Binding-site contacts:
Ligand atom O4 contacts residue PRO252 of chain 55.A at 4.0 Å.
Ligand atom C11 contacts residue TYR145 of chain 51.A at 3.7 Å (hydrophobic).
Ligand atom C11 contacts residue ARG143 of chain 51.A at 3.9 Å.
Ligand atom C8 contacts residue TYR145 of chain 51.A at 4.2 Å (hydrophobic).
Ligand atom C4 contacts residue TYR250 of chain 55.A at 4.2 Å (hydrophobic).
Ligand atom O4 contacts residue ASN251 of chain 55.A at 4.3 Å.
Ligand atom C4 contacts residue PRO252 of chain 55.A at 4.3 Å (hydrophobic).
Ligand atom O1A contacts residue ALA146 of chain 51.A at 3.2 Å.
Ligand atom O8 contacts residue TYR145 of chain 51.A at 4.2 Å.
Ligand atom C7 contacts residue TYR145 of chain 51.A at 3.9 Å (hydrophobic).
Ligand atom C1 contacts residue ALA146 of chain 51.A at 4.0 Å (hydrophobic).
Ligand atom C9 contacts residue ALA146 of chain 51.A at 4.4 Å (hydrophobic).
Ligand atom O4 contacts residue TYR145 of chain 51.A at 4.2 Å.
Ligand atom O1B contacts residue SER147 of chain 51.A at 2.7 Å (h-bond).
Ligand atom C11 contacts residue TYR250 of chain 55.A at 3.0 Å (hydrophobic).
Ligand atom C1 contacts residue SER147 of chain 51.A at 3.6 Å.
Ligand atom C10 contacts residue TYR145 of chain 51.A at 3.6 Å (hydrophobic).
Ligand atom C5 contacts residue TYR250 of chain 55.A at 4.3 Å (hydrophobic).
Ligand atom O1B contacts residue PRO252 of chain 55.A at 3.4 Å.
Ligand atom O1B contacts residue ALA146 of chain 51.A at 4.3 Å.
Ligand atom C5 contacts residue TYR145 of chain 51.A at 3.3 Å (hydrophobic).
Ligand atom O4 contacts residue TYR250 of chain 55.A at 3.0 Å.
Ligand atom C6 contacts residue TYR145 of chain 51.A at 3.4 Å (hydrophobic).
Ligand atom O1A contacts residue SER147 of chain 51.A at 3.1 Å (h-bond).
Ligand atom N5 contacts residue TYR250 of chain 55.A at 3.8 Å.
Ligand atom C4 contacts residue TYR145 of chain 51.A at 3.6 Å (hydrophobic).
Ligand atom C1 contacts residue PRO252 of chain 55.A at 4.1 Å (hydrophobic).
Ligand atom O9 contacts residue ALA146 of chain 51.A at 3.3 Å.
Ligand atom C6 contacts residue ALA146 of chain 51.A at 4.3 Å (hydrophobic).
Ligand atom C3 contacts residue PRO252 of chain 55.A at 4.4 Å (hydrophobic).
Ligand atom N5 contacts residue TYR145 of chain 51.A at 2.6 Å (h-bond).
Ligand atom C10 contacts residue TYR250 of chain 55.A at 2.8 Å (hydrophobic).
Ligand atom O10 contacts residue TYR250 of chain 55.A at 2.2 Å (h-bond).
Ligand atom O10 contacts residue ASN96 of chain 55.A at 4.2 Å.
Ligand atom C8 contacts residue ALA146 of chain 51.A at 4.4 Å (hydrophobic).

Sequence of chain 55.A:
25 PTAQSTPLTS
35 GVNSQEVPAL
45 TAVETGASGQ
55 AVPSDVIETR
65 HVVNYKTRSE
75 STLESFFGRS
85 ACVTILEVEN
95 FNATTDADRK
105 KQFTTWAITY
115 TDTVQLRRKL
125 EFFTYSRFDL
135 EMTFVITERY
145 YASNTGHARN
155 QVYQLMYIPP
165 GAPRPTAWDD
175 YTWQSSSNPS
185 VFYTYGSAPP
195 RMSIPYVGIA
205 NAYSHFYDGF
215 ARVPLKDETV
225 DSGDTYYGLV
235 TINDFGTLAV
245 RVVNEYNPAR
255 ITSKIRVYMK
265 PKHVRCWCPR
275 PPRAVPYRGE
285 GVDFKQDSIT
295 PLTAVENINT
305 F

Sequence of chain 51.A:
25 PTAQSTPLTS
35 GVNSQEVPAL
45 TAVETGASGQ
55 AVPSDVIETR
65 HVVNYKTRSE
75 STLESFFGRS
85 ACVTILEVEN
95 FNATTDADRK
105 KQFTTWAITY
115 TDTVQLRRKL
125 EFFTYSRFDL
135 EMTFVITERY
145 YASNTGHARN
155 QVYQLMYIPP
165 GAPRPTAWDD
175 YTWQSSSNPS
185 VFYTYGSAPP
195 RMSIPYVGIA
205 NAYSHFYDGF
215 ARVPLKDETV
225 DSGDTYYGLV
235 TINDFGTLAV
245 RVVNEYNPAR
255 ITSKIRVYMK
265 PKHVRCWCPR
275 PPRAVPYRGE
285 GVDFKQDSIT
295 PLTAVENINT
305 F

The small molecule below binds the protein below.
Small molecule (SMILES): CC(=O)N[C@H]1[C@H]([C@H](O)[C@H](O)CO)O[C@@](O)(C(=O)O)C[C@@H]1O